Sequence of chain 3.A:
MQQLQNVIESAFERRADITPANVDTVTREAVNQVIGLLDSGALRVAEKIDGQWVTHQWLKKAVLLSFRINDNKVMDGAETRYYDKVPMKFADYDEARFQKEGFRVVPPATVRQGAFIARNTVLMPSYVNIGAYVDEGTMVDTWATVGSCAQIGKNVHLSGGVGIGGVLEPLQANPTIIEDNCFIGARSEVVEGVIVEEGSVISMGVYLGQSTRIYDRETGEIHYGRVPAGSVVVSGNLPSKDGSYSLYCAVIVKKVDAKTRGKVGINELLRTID

This small molecule binds to this protein.
Small molecule (SMILES): O=C(O)CCCCCC(=O)O

Sequence of chain 1.A:
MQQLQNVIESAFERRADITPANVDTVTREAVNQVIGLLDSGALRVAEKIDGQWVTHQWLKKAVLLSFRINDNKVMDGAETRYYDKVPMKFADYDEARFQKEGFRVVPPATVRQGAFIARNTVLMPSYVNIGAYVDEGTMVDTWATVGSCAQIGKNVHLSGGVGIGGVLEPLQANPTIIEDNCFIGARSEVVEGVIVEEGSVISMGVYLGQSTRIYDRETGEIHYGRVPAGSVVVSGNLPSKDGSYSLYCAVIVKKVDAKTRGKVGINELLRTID

Binding-site contacts:
Ligand atom C6 contacts residue ASN129 of chain 3.A at 4.0 Å.
Ligand atom O11 contacts residue SER148 of chain 3.A at 2.9 Å (h-bond).
Ligand atom C1 contacts residue GLU169 of chain 3.A at 3.9 Å.
Ligand atom C1 contacts residue GLY166 of chain 3.A at 3.9 Å.
Ligand atom C4 contacts residue LEU168 of chain 3.A at 4.0 Å (hydrophobic).
Ligand atom C1 contacts residue SCA1 of chain 1.C at 3.9 Å.
Ligand atom C7 contacts residue ARG112 of chain 3.A at 3.5 Å.
Ligand atom C7 contacts residue PHE67 of chain 3.A at 3.9 Å (hydrophobic).
Ligand atom O72 contacts residue ARG104 of chain 1.A at 2.7 Å (salt-bridge).
Ligand atom O12 contacts residue VAL167 of chain 3.A at 3.4 Å (h-bond).
Ligand atom O12 contacts residue GLU169 of chain 3.A at 2.9 Å (salt-bridge).
Ligand atom O11 contacts residue GLY166 of chain 3.A at 3.5 Å.
Ligand atom O71 contacts residue PHE67 of chain 3.A at 3.5 Å.
Ligand atom C5 contacts residue MET139 of chain 1.A at 3.5 Å (hydrophobic).
Ligand atom C2 contacts residue GLU169 of chain 3.A at 3.4 Å.
Ligand atom C5 contacts residue MET124 of chain 1.A at 3.9 Å (hydrophobic).
Ligand atom O12 contacts residue LEU168 of chain 3.A at 2.7 Å (h-bond).
Ligand atom C5 contacts residue LEU270 of chain 1.A at 4.1 Å (hydrophobic).
Ligand atom O12 contacts residue SCA1 of chain 1.C at 4.1 Å.
Ligand atom O71 contacts residue MET124 of chain 1.A at 3.8 Å.
Ligand atom C1 contacts residue SER148 of chain 3.A at 3.5 Å.
Ligand atom C7 contacts residue MET124 of chain 1.A at 3.8 Å (hydrophobic).
Ligand atom O72 contacts residue LEU270 of chain 1.A at 3.7 Å.
Ligand atom C2 contacts residue ASP141 of chain 1.A at 3.8 Å.
Ligand atom C6 contacts residue ARG112 of chain 3.A at 3.4 Å.
Ligand atom C2 contacts residue SCA1 of chain 1.C at 3.6 Å.
Ligand atom C6 contacts residue MET124 of chain 1.A at 3.8 Å (hydrophobic).
Ligand atom O72 contacts residue MET139 of chain 1.A at 3.7 Å.
Ligand atom C3 contacts residue ASP141 of chain 1.A at 3.8 Å.
Ligand atom O11 contacts residue ASN129 of chain 3.A at 3.7 Å.
Ligand atom O11 contacts residue SCA1 of chain 1.C at 4.0 Å.
Ligand atom C1 contacts residue LEU168 of chain 3.A at 3.9 Å (hydrophobic).
Ligand atom O12 contacts residue GLY166 of chain 3.A at 3.7 Å.
Ligand atom O71 contacts residue ARG112 of chain 3.A at 2.8 Å (salt-bridge).
Ligand atom C6 contacts residue LEU168 of chain 3.A at 4.0 Å (hydrophobic).
Ligand atom C7 contacts residue ARG104 of chain 1.A at 3.5 Å.
Ligand atom C3 contacts residue GLU169 of chain 3.A at 3.6 Å.
Ligand atom O71 contacts residue ARG104 of chain 1.A at 2.9 Å (salt-bridge).
Ligand atom O12 contacts residue SER148 of chain 3.A at 3.4 Å (h-bond).
Ligand atom C4 contacts residue ASN129 of chain 3.A at 3.6 Å.